Binding-site contacts:
Ligand atom C11 contacts residue THR199 of chain 1.C at 3.9 Å.
Ligand atom O5 contacts residue ZN1 of chain 1.I at 3.1 Å.
Ligand atom C28 contacts residue SER67 of chain 1.C at 3.5 Å.
Ligand atom C12 contacts residue HIS91 of chain 1.C at 3.5 Å.
Ligand atom O5 contacts residue HIS117 of chain 1.C at 3.2 Å (h-bond).
Ligand atom O23 contacts residue GLN89 of chain 1.C at 3.2 Å (h-bond).
Ligand atom S4 contacts residue HIS117 of chain 1.C at 3.8 Å.
Ligand atom C19 contacts residue ALA129 of chain 1.C at 3.8 Å (hydrophobic).
Ligand atom N1 contacts residue HIS93 of chain 1.C at 3.5 Å (h-bond).
Ligand atom O6 contacts residue LEU197 of chain 1.C at 3.3 Å.
Ligand atom N1 contacts residue HIS117 of chain 1.C at 3.5 Å (h-bond).
Ligand atom S4 contacts residue HIS91 of chain 1.C at 3.8 Å.
Ligand atom C7 contacts residue HIS91 of chain 1.C at 3.8 Å.
Ligand atom C28 contacts residue TYR6 of chain 1.C at 3.7 Å (hydrophobic).
Ligand atom C9 contacts residue LEU197 of chain 1.C at 3.7 Å (hydrophobic).
Ligand atom C28 contacts residue THR199 of chain 1.C at 3.8 Å.
Ligand atom CL1 contacts residue VAL141 of chain 1.C at 3.4 Å.
Ligand atom C10 contacts residue LEU197 of chain 1.C at 3.9 Å (hydrophobic).
Ligand atom C19 contacts residue SER130 of chain 1.C at 3.9 Å.
Ligand atom N1 contacts residue ZN1 of chain 1.I at 2.1 Å.
Ligand atom O5 contacts residue HIS91 of chain 1.C at 3.5 Å (h-bond).
Ligand atom C22 contacts residue THR199 of chain 1.C at 3.8 Å.
Ligand atom C12 contacts residue THR199 of chain 1.C at 3.8 Å.
Ligand atom O5 contacts residue TRP208 of chain 1.C at 3.8 Å.
Ligand atom C20 contacts residue ALA129 of chain 1.C at 3.7 Å (hydrophobic).
Ligand atom C28 contacts residue HIS66 of chain 1.C at 3.6 Å.
Ligand atom C27 contacts residue SER67 of chain 1.C at 3.7 Å.
Ligand atom N1 contacts residue THR198 of chain 1.C at 2.9 Å (h-bond).
Ligand atom O6 contacts residue THR198 of chain 1.C at 3.0 Å (h-bond).
Ligand atom C8 contacts residue LEU197 of chain 1.C at 3.6 Å (hydrophobic).
Ligand atom O5 contacts residue VAL141 of chain 1.C at 3.9 Å.
Ligand atom N1 contacts residue HIS91 of chain 1.C at 3.3 Å (h-bond).
Ligand atom C26 contacts residue ASN64 of chain 1.C at 3.8 Å.
Ligand atom CL1 contacts residue LEU197 of chain 1.C at 3.8 Å.
Ligand atom C26 contacts residue HIS66 of chain 1.C at 3.9 Å.
Ligand atom O6 contacts residue TRP208 of chain 1.C at 3.7 Å.
Ligand atom C28 contacts residue HIS93 of chain 1.C at 3.9 Å.
Ligand atom S4 contacts residue ZN1 of chain 1.I at 3.1 Å.
Ligand atom C25 contacts residue THR199 of chain 1.C at 3.7 Å.
Ligand atom N24 contacts residue THR199 of chain 1.C at 2.9 Å (h-bond).

Sequence of chain 1.C:
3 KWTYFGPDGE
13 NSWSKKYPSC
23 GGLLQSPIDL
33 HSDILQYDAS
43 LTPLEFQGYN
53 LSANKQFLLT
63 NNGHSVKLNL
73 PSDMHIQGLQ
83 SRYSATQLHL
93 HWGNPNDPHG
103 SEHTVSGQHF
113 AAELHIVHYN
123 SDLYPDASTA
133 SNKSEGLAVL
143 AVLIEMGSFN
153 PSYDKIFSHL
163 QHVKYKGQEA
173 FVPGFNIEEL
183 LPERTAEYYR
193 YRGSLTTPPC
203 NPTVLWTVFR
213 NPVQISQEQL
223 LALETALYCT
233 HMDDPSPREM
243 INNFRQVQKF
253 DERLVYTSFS

A small-molecule ligand and the protein it binds are described below.
Small molecule (SMILES): CCCCNC(=O)c1cc(S(N)(=O)=O)c(Cl)cc1NC1CCCCC1